Binding-site contacts:
Ligand atom OAI contacts residue LYS110 of chain 1.A at 2.5 Å (salt-bridge).
Ligand atom SAA contacts residue GLY99 of chain 1.A at 4.3 Å.
Ligand atom OAG contacts residue LYS108 of chain 1.A at 4.5 Å.
Ligand atom OAG contacts residue LYS109 of chain 1.A at 3.9 Å.
Ligand atom SAA contacts residue LYS109 of chain 1.A at 4.4 Å.
Ligand atom OAB contacts residue LYS108 of chain 1.A at 3.3 Å (salt-bridge).
Ligand atom OAB contacts residue LYS109 of chain 1.A at 3.5 Å.
Ligand atom SAA contacts residue LYS108 of chain 1.A at 4.2 Å.
Ligand atom SAA contacts residue LYS110 of chain 1.A at 3.9 Å.
Ligand atom CAD contacts residue LYS110 of chain 1.A at 4.3 Å.
Ligand atom NAF contacts residue LYS108 of chain 1.A at 4.3 Å.
Ligand atom OAG contacts residue LYS110 of chain 1.A at 2.9 Å (salt-bridge).
Ligand atom CAD contacts residue LYS108 of chain 1.A at 3.5 Å.
Ligand atom NAF contacts residue GLY99 of chain 1.A at 4.2 Å.
Ligand atom CAC contacts residue LYS108 of chain 1.A at 3.1 Å.
Ligand atom OAB contacts residue LYS110 of chain 1.A at 4.0 Å.
Ligand atom CAE contacts residue LYS108 of chain 1.A at 4.0 Å.
Ligand atom CAC contacts residue LYS109 of chain 1.A at 4.3 Å.
Ligand atom CAE contacts residue LYS110 of chain 1.A at 3.3 Å.
Ligand atom NAF contacts residue LYS110 of chain 1.A at 3.6 Å.
Ligand atom CAJ contacts residue LYS108 of chain 1.A at 3.5 Å.
Ligand atom CAJ contacts residue LYS109 of chain 1.A at 4.4 Å.
Ligand atom OAG contacts residue GLY99 of chain 1.A at 3.5 Å (h-bond).

Sequence of chain 1.A:
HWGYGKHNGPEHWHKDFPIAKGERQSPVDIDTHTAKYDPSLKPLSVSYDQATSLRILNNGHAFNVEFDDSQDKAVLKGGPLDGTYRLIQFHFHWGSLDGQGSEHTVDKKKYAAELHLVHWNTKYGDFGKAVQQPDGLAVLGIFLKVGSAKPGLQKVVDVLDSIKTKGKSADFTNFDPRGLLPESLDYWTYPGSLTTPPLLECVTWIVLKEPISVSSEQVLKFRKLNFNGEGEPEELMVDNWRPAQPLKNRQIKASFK

The protein below binds the small molecule below.
Small molecule (SMILES): CC1=CC(=O)NS(=O)(=O)O1